Binding-site contacts:
Ligand atom O11 contacts residue GLY123 of chain 1.A at 2.8 Å (h-bond).
Ligand atom C2 contacts residue MET404 of chain 1.A at 3.4 Å (hydrophobic).
Ligand atom C7 contacts residue HIS447 of chain 1.A at 3.1 Å.
Ligand atom P1 contacts residue ALA202 of chain 1.A at 3.7 Å.
Ligand atom O11 contacts residue GLY121 of chain 1.A at 3.5 Å.
Ligand atom C2 contacts residue LEU367 of chain 1.A at 3.9 Å (hydrophobic).
Ligand atom O11 contacts residue ALA202 of chain 1.A at 3.3 Å (h-bond).
Ligand atom C7 contacts residue GLU200 of chain 1.A at 4.5 Å.
Ligand atom O11 contacts residue GLY122 of chain 1.A at 2.5 Å (h-bond).
Ligand atom OH contacts residue GLY123 of chain 1.A at 3.3 Å (h-bond).
Ligand atom C2 contacts residue ILE339 of chain 1.A at 4.5 Å (hydrophobic).
Ligand atom C3 contacts residue GLY123 of chain 1.A at 4.5 Å.
Ligand atom C4 contacts residue SER201 of chain 1.A at 3.2 Å.
Ligand atom P1 contacts residue HIS447 of chain 1.A at 4.0 Å.
Ligand atom OH contacts residue SER201 of chain 1.A at 3.1 Å (h-bond).
Ligand atom C7 contacts residue SER201 of chain 1.A at 2.4 Å.
Ligand atom C4 contacts residue MET404 of chain 1.A at 4.4 Å (hydrophobic).
Ligand atom C1 contacts residue LEU284 of chain 1.A at 4.5 Å (hydrophobic).
Ligand atom O11 contacts residue SER201 of chain 1.A at 2.6 Å (h-bond).
Ligand atom C5 contacts residue SER201 of chain 1.A at 3.5 Å.
Ligand atom C3 contacts residue LEU284 of chain 1.A at 3.6 Å (hydrophobic).
Ligand atom P1 contacts residue GLY122 of chain 1.A at 4.0 Å.
Ligand atom C1 contacts residue LEU298 of chain 1.A at 3.7 Å (hydrophobic).
Ligand atom C1 contacts residue GLY123 of chain 1.A at 3.8 Å.
Ligand atom C4 contacts residue PHE405 of chain 1.A at 4.1 Å (hydrophobic).
Ligand atom C1 contacts residue LEU235 of chain 1.A at 3.7 Å (hydrophobic).
Ligand atom P1 contacts residue SER201 of chain 1.A at 1.8 Å.
Ligand atom C1 contacts residue VAL234 of chain 1.A at 4.2 Å (hydrophobic).
Ligand atom P1 contacts residue GLY123 of chain 1.A at 3.6 Å.
Ligand atom OH contacts residue GLY122 of chain 1.A at 4.3 Å.

Sequence of chain 1.A:
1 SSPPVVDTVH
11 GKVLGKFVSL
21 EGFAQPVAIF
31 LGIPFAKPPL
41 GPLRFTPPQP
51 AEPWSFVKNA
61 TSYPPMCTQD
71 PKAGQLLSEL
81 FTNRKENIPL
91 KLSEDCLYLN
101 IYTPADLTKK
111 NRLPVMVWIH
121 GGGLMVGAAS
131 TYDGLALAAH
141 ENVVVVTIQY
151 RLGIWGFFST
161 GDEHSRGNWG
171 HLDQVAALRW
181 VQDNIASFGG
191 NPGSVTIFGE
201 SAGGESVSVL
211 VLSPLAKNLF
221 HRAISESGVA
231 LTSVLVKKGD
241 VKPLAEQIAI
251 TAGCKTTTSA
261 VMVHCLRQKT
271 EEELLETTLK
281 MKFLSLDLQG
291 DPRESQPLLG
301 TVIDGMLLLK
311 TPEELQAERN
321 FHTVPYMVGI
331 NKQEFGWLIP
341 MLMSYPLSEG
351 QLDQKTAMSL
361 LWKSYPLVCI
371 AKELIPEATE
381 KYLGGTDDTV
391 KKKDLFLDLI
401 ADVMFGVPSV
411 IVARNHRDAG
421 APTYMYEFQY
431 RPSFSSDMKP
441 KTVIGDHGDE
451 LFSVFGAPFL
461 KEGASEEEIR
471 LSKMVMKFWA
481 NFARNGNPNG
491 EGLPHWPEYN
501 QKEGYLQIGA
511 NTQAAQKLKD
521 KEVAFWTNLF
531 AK

The protein below binds the small molecule below.
Small molecule (SMILES): C[C@@H](O[PH](C)=O)C(C)(C)C